Sequence of chain 1.I:
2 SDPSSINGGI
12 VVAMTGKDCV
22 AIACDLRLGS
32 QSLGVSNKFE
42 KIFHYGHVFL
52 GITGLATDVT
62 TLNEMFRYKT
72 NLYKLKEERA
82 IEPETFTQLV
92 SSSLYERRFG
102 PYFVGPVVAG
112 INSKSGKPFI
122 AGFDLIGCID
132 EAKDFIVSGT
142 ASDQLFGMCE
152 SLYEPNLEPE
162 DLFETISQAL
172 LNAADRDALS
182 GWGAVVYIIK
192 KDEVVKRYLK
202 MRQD

The small molecule below binds the protein below.
Small molecule (SMILES): CC(=O)N[C@@H](CC(C)C)C(=O)N[C@@H](C)C(=O)N[C@@H](CCC(=O)O)[C@@H](O)[C@H](C)CO

Sequence of chain 1.H:
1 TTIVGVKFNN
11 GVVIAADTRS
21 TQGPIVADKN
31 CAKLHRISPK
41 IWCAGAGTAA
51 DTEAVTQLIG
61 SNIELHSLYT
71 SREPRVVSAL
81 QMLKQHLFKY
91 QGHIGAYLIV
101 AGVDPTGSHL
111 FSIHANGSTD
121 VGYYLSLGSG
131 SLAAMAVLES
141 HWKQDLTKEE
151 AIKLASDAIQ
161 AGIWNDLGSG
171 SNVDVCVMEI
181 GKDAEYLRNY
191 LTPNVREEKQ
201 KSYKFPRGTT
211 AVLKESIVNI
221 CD

Binding-site contacts:
Ligand atom CB contacts residue SER20 of chain 1.H at 3.7 Å.
Ligand atom C3 contacts residue ARG19 of chain 1.H at 3.5 Å.
Ligand atom CA contacts residue THR1 of chain 1.H at 2.4 Å.
Ligand atom OE2 contacts residue ALA49 of chain 1.H at 3.5 Å.
Ligand atom C contacts residue THR1 of chain 1.H at 1.4 Å.
Ligand atom CA contacts residue THR21 of chain 1.H at 3.6 Å.
Ligand atom CB contacts residue GLY47 of chain 1.H at 3.7 Å.
Ligand atom O contacts residue THR1 of chain 1.H at 2.3 Å (h-bond).
Ligand atom O contacts residue THR1 of chain 1.H at 3.6 Å (h-bond).
Ligand atom C2 contacts residue GLY168 of chain 1.H at 3.7 Å.
Ligand atom C2 contacts residue THR1 of chain 1.H at 1.5 Å.
Ligand atom C contacts residue GLN22 of chain 1.H at 3.6 Å.
Ligand atom C contacts residue GLY47 of chain 1.H at 3.5 Å.
Ligand atom N contacts residue THR21 of chain 1.H at 3.0 Å (h-bond).
Ligand atom O contacts residue GLY47 of chain 1.H at 3.0 Å (h-bond).
Ligand atom CG contacts residue LYS33 of chain 1.H at 3.7 Å.
Ligand atom CA contacts residue GLY47 of chain 1.H at 3.3 Å.
Ligand atom OE1 contacts residue CYS31 of chain 1.H at 3.7 Å.
Ligand atom CD contacts residue ALA49 of chain 1.H at 3.6 Å (hydrophobic).
Ligand atom C contacts residue ASP125 of chain 1.I at 3.7 Å.
Ligand atom CD2 contacts residue ALA27 of chain 1.H at 3.6 Å (hydrophobic).
Ligand atom N contacts residue GLY47 of chain 1.H at 2.8 Å (h-bond).
Ligand atom OE2 contacts residue THR52 of chain 1.H at 3.3 Å (h-bond).
Ligand atom O contacts residue MES1 of chain 1.UA at 2.9 Å (h-bond).
Ligand atom O contacts residue ALA49 of chain 1.H at 2.9 Å (h-bond).
Ligand atom N contacts residue THR1 of chain 1.H at 3.7 Å.
Ligand atom CD2 contacts residue GLN22 of chain 1.H at 3.6 Å.
Ligand atom O contacts residue SER20 of chain 1.H at 3.4 Å (h-bond).
Ligand atom CH3 contacts residue ASP125 of chain 1.I at 3.5 Å.
Ligand atom O contacts residue THR21 of chain 1.H at 3.0 Å (h-bond).
Ligand atom OE1 contacts residue ALA49 of chain 1.H at 3.5 Å.
Ligand atom C3 contacts residue GLY168 of chain 1.H at 3.1 Å.
Ligand atom CB contacts residue THR1 of chain 1.H at 2.7 Å.
Ligand atom C1 contacts residue MES1 of chain 1.UA at 3.1 Å.
Ligand atom C1 contacts residue THR1 of chain 1.H at 2.5 Å.
Ligand atom N contacts residue ASP125 of chain 1.I at 2.9 Å (salt-bridge).
Ligand atom O contacts residue THR21 of chain 1.H at 3.4 Å (h-bond).
Ligand atom N contacts residue GLN22 of chain 1.H at 3.7 Å.
Ligand atom CG contacts residue THR1 of chain 1.H at 3.6 Å.
Ligand atom C3 contacts residue THR1 of chain 1.H at 2.5 Å.